Binding-site contacts:
Ligand atom C7 contacts residue LYS83 of chain 1.A at 4.0 Å.
Ligand atom C10 contacts residue GLN122 of chain 1.A at 3.4 Å.
Ligand atom CE contacts residue CYS119 of chain 1.A at 4.2 Å (hydrophobic).
Ligand atom C4 contacts residue GLN122 of chain 1.A at 4.0 Å.
Ligand atom C3 contacts residue CYS115 of chain 1.A at 4.3 Å (hydrophobic).
Ligand atom C7 contacts residue PRO86 of chain 1.A at 4.0 Å (hydrophobic).
Ligand atom SD contacts residue CYS115 of chain 1.A at 2.0 Å (h-bond).
Ligand atom C4 contacts residue CYS119 of chain 1.A at 4.1 Å (hydrophobic).
Ligand atom S10 contacts residue GLN122 of chain 1.A at 3.8 Å.
Ligand atom CE contacts residue CYS115 of chain 1.A at 3.0 Å (hydrophobic).
Ligand atom C9 contacts residue LYS83 of chain 1.A at 3.4 Å.
Ligand atom C10 contacts residue CYS119 of chain 1.A at 3.0 Å (hydrophobic).
Ligand atom C10 contacts residue LEU118 of chain 1.A at 4.4 Å (hydrophobic).
Ligand atom C6 contacts residue GLN122 of chain 1.A at 3.5 Å.
Ligand atom C5 contacts residue GLN122 of chain 1.A at 3.8 Å.
Ligand atom C7 contacts residue GLN122 of chain 1.A at 3.4 Å.
Ligand atom SD contacts residue LEU118 of chain 1.A at 4.0 Å.
Ligand atom S10 contacts residue CYS119 of chain 1.A at 2.0 Å (h-bond).
Ligand atom C3 contacts residue CYS119 of chain 1.A at 4.5 Å (hydrophobic).
Ligand atom C7 contacts residue VAL87 of chain 1.A at 4.1 Å (hydrophobic).

Sequence of chain 1.A:
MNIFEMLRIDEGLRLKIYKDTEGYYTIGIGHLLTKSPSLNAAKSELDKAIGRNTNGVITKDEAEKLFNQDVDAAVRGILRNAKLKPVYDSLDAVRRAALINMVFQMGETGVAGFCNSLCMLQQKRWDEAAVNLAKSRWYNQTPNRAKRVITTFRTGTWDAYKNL

The protein below binds the small molecule below.
Small molecule (SMILES): CC1(C)C(CS)=C(CS)C(C)(C)N1[O]